Sequence of chain 1.A:
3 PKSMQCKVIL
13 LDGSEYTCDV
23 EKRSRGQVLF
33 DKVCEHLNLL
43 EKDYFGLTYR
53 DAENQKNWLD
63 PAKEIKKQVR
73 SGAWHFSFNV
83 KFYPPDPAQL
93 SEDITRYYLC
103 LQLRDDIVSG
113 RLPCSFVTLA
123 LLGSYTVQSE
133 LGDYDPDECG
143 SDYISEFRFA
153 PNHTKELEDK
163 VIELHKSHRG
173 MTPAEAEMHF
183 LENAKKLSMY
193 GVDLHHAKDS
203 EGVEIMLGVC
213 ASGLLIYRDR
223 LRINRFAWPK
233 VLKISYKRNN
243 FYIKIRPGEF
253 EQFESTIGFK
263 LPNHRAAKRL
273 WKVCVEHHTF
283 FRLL

This protein binds this small molecule.
Small molecule (SMILES): C[C@H](O)CNCc1c(Cl)cccc1Cl

Binding-site contacts:
Ligand atom C8 contacts residue PHE78 of chain 1.A at 3.7 Å (hydrophobic).
Ligand atom C7 contacts residue HIS77 of chain 1.A at 4.1 Å.
Ligand atom C3 contacts residue GLU17 of chain 1.A at 3.8 Å.
Ligand atom C6 contacts residue HIS77 of chain 1.A at 4.3 Å.
Ligand atom C2 contacts residue ILE11 of chain 1.A at 4.4 Å (hydrophobic).
Ligand atom CL1 contacts residue VAL10 of chain 1.A at 4.0 Å.
Ligand atom C5 contacts residue HIS77 of chain 1.A at 3.6 Å.
Ligand atom O contacts residue ILE11 of chain 1.A at 3.2 Å.
Ligand atom C9 contacts residue HIS77 of chain 1.A at 3.6 Å.
Ligand atom CL1 contacts residue ILE11 of chain 1.A at 3.5 Å.
Ligand atom C4 contacts residue HIS77 of chain 1.A at 3.5 Å.
Ligand atom CL1 contacts residue LYS9 of chain 1.A at 3.4 Å.
Ligand atom C8 contacts residue ILE11 of chain 1.A at 3.6 Å (hydrophobic).
Ligand atom CL1 contacts residue GLU17 of chain 1.A at 3.9 Å.
Ligand atom C3 contacts residue HIS77 of chain 1.A at 3.6 Å.
Ligand atom CL contacts residue HIS77 of chain 1.A at 4.0 Å.
Ligand atom CL1 contacts residue PHE78 of chain 1.A at 3.9 Å.
Ligand atom C7 contacts residue ILE11 of chain 1.A at 4.5 Å (hydrophobic).
Ligand atom C9 contacts residue ILE11 of chain 1.A at 3.7 Å (hydrophobic).
Ligand atom O contacts residue GLU17 of chain 1.A at 4.0 Å.
Ligand atom C9 contacts residue PHE78 of chain 1.A at 4.3 Å (hydrophobic).
Ligand atom N contacts residue GLU17 of chain 1.A at 4.2 Å.
Ligand atom C8 contacts residue HIS77 of chain 1.A at 3.6 Å.
Ligand atom C2 contacts residue GLU17 of chain 1.A at 3.7 Å.
Ligand atom CL1 contacts residue HIS77 of chain 1.A at 4.0 Å.
Ligand atom C1 contacts residue ILE11 of chain 1.A at 3.7 Å (hydrophobic).